The small molecule below binds the protein below.
Small molecule (SMILES): CC(=O)N[C@@H]1[C@@H](O)[C@H](O)[C@@H](CO)O[C@H]1O

Binding-site contacts:
Ligand atom O6 contacts residue ASP65 of chain 1.J at 3.7 Å.
Ligand atom C2 contacts residue ASN82 of chain 1.J at 2.5 Å.
Ligand atom C1 contacts residue ASN82 of chain 1.J at 1.4 Å.
Ligand atom C5 contacts residue ASN82 of chain 1.J at 3.2 Å.
Ligand atom O6 contacts residue ASN82 of chain 1.J at 4.3 Å.
Ligand atom O5 contacts residue ASP65 of chain 1.J at 3.9 Å.
Ligand atom C6 contacts residue ASP65 of chain 1.J at 4.2 Å.
Ligand atom C4 contacts residue ASN82 of chain 1.J at 4.0 Å.
Ligand atom C6 contacts residue ASN82 of chain 1.J at 4.4 Å.
Ligand atom C5 contacts residue ASP65 of chain 1.J at 3.6 Å.
Ligand atom N2 contacts residue ASN82 of chain 1.J at 2.7 Å (h-bond).
Ligand atom C7 contacts residue ASN82 of chain 1.J at 3.9 Å.
Ligand atom O5 contacts residue ASN82 of chain 1.J at 2.4 Å (h-bond).
Ligand atom O7 contacts residue ASN82 of chain 1.J at 4.3 Å.
Ligand atom C1 contacts residue ASP65 of chain 1.J at 3.9 Å.
Ligand atom O6 contacts residue ALA81 of chain 1.J at 3.9 Å.
Ligand atom O5 contacts residue ALA81 of chain 1.J at 4.4 Å.
Ligand atom C3 contacts residue ASN82 of chain 1.J at 3.6 Å.

Sequence of chain 1.J:
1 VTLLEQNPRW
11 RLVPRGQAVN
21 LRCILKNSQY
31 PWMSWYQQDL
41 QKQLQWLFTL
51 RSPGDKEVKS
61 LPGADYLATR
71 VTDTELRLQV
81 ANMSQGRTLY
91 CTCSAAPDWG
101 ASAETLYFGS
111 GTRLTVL